Sequence of chain 1.D:
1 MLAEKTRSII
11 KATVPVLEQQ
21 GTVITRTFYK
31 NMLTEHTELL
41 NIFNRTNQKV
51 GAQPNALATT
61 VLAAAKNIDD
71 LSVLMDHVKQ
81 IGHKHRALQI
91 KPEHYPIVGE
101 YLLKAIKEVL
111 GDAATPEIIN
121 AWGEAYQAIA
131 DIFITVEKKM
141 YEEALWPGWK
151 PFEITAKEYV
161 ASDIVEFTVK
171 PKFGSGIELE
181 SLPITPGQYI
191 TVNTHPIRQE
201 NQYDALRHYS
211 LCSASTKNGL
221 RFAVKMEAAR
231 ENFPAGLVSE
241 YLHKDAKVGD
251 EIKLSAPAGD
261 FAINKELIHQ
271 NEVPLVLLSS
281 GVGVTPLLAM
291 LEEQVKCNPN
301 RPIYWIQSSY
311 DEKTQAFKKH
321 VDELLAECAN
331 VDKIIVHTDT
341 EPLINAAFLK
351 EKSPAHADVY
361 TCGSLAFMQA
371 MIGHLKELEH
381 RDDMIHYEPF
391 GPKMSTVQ

This protein binds this small molecule.
Small molecule (SMILES): Clc1ccc(COC(Cn2ccnc2)c2ccc(Cl)cc2Cl)cc1

Binding-site contacts:
Ligand atom C21 contacts residue PHE28 of chain 1.D at 3.9 Å (hydrophobic).
Ligand atom C6 contacts residue HEM1 of chain 1.N at 2.9 Å.
Ligand atom C13 contacts residue VAL61 of chain 1.D at 3.5 Å (hydrophobic).
Ligand atom C7 contacts residue TYR29 of chain 1.D at 3.9 Å (hydrophobic).
Ligand atom C16 contacts residue PHE28 of chain 1.D at 3.7 Å (hydrophobic).
Ligand atom CL8 contacts residue ILE24 of chain 1.D at 3.4 Å.
Ligand atom CL8 contacts residue LEU57 of chain 1.D at 4.0 Å.
Ligand atom C6 contacts residue GLN53 of chain 1.D at 3.8 Å.
Ligand atom CL8 contacts residue PHE28 of chain 1.D at 3.5 Å.
Ligand atom CL2 contacts residue ILE129 of chain 1.D at 3.5 Å.
Ligand atom C8 contacts residue HEM1 of chain 1.N at 4.0 Å.
Ligand atom N19 contacts residue HEM1 of chain 1.N at 2.4 Å.
Ligand atom C13 contacts residue THR60 of chain 1.D at 3.8 Å.
Ligand atom C2 contacts residue THR60 of chain 1.D at 3.5 Å.
Ligand atom CL8 contacts residue THR25 of chain 1.D at 3.8 Å.
Ligand atom O20 contacts residue HEM1 of chain 1.N at 4.1 Å.
Ligand atom CL4 contacts residue GLN53 of chain 1.D at 4.1 Å.
Ligand atom C15 contacts residue PHE28 of chain 1.D at 4.0 Å (hydrophobic).
Ligand atom C19 contacts residue PHE28 of chain 1.D at 3.9 Å (hydrophobic).
Ligand atom C3 contacts residue PHE43 of chain 1.D at 3.4 Å (hydrophobic).
Ligand atom C7 contacts residue GLN53 of chain 1.D at 3.7 Å.
Ligand atom C10 contacts residue HEM1 of chain 1.N at 3.9 Å.
Ligand atom CL4 contacts residue TYR29 of chain 1.D at 3.4 Å.
Ligand atom C8 contacts residue THR60 of chain 1.D at 3.9 Å.
Ligand atom C16 contacts residue LEU102 of chain 1.D at 4.0 Å (hydrophobic).
Ligand atom C17 contacts residue LEU102 of chain 1.D at 3.4 Å (hydrophobic).
Ligand atom C17 contacts residue PHE28 of chain 1.D at 3.7 Å (hydrophobic).
Ligand atom N1 contacts residue TYR29 of chain 1.D at 3.8 Å.
Ligand atom C9 contacts residue TYR126 of chain 1.D at 3.5 Å (hydrophobic).
Ligand atom N19 contacts residue PHE43 of chain 1.D at 3.7 Å.
Ligand atom C7 contacts residue HEM1 of chain 1.N at 4.0 Å.
Ligand atom CL4 contacts residue ALA56 of chain 1.D at 4.1 Å.
Ligand atom CL8 contacts residue LEU102 of chain 1.D at 3.7 Å.
Ligand atom N1 contacts residue HEM1 of chain 1.N at 4.1 Å.
Ligand atom C19 contacts residue TYR29 of chain 1.D at 3.9 Å (hydrophobic).
Ligand atom C10 contacts residue TYR126 of chain 1.D at 4.0 Å (hydrophobic).
Ligand atom C3 contacts residue HEM1 of chain 1.N at 3.2 Å.
Ligand atom C16 contacts residue LEU57 of chain 1.D at 4.1 Å (hydrophobic).
Ligand atom C15 contacts residue THR25 of chain 1.D at 3.6 Å.
Ligand atom C1 contacts residue HEM1 of chain 1.N at 3.9 Å.